Binding-site contacts:
Ligand atom C4 contacts residue ASN719 of chain 1.D at 4.2 Å.
Ligand atom C7 contacts residue PRO718 of chain 1.D at 4.1 Å (hydrophobic).
Ligand atom C5 contacts residue ASN719 of chain 1.D at 3.6 Å.
Ligand atom O7 contacts residue PRO718 of chain 1.D at 3.6 Å.
Ligand atom C8 contacts residue LYS516 of chain 1.D at 4.0 Å.
Ligand atom C8 contacts residue ASN719 of chain 1.D at 3.4 Å.
Ligand atom C8 contacts residue VAL717 of chain 1.D at 4.5 Å (hydrophobic).
Ligand atom C3 contacts residue ASN719 of chain 1.D at 3.8 Å.
Ligand atom C1 contacts residue ASN719 of chain 1.D at 1.4 Å.
Ligand atom C8 contacts residue PRO718 of chain 1.D at 4.3 Å (hydrophobic).
Ligand atom C7 contacts residue ASN719 of chain 1.D at 2.9 Å.
Ligand atom O7 contacts residue ASN719 of chain 1.D at 3.5 Å (h-bond).
Ligand atom O5 contacts residue ASN719 of chain 1.D at 2.2 Å (h-bond).
Ligand atom N2 contacts residue ASN719 of chain 1.D at 2.8 Å (h-bond).
Ligand atom C2 contacts residue ASN719 of chain 1.D at 2.5 Å.

This small molecule binds to this protein.
Small molecule (SMILES): CC(=O)N[C@H]1[C@@H](O[C@H]2[C@H](O)[C@@H](NC(C)=O)CO[C@@H]2CO)O[C@H](CO)[C@@H](O)[C@@H]1O

Sequence of chain 1.D:
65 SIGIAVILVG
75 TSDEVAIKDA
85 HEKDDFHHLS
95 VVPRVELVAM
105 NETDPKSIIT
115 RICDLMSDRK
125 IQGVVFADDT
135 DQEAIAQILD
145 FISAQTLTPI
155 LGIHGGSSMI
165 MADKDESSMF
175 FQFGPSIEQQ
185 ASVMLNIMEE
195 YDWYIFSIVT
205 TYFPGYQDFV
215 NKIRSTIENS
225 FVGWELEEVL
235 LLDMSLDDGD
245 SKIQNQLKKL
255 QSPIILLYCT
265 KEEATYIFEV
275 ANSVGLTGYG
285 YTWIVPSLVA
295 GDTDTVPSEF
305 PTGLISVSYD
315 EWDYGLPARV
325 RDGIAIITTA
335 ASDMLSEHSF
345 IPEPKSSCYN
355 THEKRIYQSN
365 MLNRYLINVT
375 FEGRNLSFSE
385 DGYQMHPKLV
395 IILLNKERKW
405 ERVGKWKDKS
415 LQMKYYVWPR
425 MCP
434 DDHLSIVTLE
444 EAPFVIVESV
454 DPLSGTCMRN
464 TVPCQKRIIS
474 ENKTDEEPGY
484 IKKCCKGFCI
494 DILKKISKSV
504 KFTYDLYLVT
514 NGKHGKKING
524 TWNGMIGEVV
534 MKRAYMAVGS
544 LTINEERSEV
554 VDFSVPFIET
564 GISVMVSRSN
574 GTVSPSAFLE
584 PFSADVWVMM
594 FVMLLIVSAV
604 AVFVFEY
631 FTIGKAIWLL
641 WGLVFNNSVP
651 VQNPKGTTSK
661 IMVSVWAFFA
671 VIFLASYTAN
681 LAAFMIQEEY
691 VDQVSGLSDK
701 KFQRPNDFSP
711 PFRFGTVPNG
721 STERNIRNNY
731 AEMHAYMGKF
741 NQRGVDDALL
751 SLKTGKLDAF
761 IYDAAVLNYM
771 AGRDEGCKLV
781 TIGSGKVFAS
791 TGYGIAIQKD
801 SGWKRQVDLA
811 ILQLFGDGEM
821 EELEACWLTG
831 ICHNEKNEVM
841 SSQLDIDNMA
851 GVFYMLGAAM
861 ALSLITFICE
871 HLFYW